Binding-site contacts:
Ligand atom C1 contacts residue GLY248 of chain 1.A at 3.5 Å.
Ligand atom C2 contacts residue GLY248 of chain 1.A at 4.1 Å.
Ligand atom O1 contacts residue GLY248 of chain 1.A at 3.2 Å.
Ligand atom C1 contacts residue THR249 of chain 1.A at 3.8 Å.
Ligand atom O2 contacts residue GLY248 of chain 1.A at 3.1 Å (h-bond).
Ligand atom O1 contacts residue THR249 of chain 1.A at 3.8 Å.
Ligand atom O3 contacts residue VAL256 of chain 1.A at 3.7 Å.
Ligand atom O2 contacts residue GLY247 of chain 1.A at 3.7 Å.
Ligand atom C3 contacts residue VAL255 of chain 1.A at 3.7 Å (hydrophobic).
Ligand atom O3 contacts residue GLY248 of chain 1.A at 4.3 Å.
Ligand atom C1 contacts residue VAL255 of chain 1.A at 4.4 Å (hydrophobic).
Ligand atom O3 contacts residue SER254 of chain 1.A at 3.9 Å.
Ligand atom O3 contacts residue VAL255 of chain 1.A at 2.8 Å (h-bond).
Ligand atom C2 contacts residue VAL255 of chain 1.A at 4.0 Å (hydrophobic).
Ligand atom O2 contacts residue VAL255 of chain 1.A at 3.3 Å (h-bond).

Sequence of chain 1.A:
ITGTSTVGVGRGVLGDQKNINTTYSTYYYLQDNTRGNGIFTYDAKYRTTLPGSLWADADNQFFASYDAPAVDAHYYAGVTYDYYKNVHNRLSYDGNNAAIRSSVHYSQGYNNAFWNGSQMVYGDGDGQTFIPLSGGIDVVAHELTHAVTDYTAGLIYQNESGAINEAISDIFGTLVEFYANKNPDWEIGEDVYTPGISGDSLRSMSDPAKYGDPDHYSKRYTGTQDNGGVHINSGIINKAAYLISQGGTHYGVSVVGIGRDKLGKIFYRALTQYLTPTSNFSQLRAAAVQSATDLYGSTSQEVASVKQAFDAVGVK

The small molecule below binds the protein below.
Small molecule (SMILES): O=C[C@H](O)[C@@H](O)[C@H](O)[C@H](O)CO